This small molecule binds to this protein.
Small molecule (SMILES): N#C[C@H](Cc1ccc(O)cc1Cl)c1ccc(O)cc1

Sequence of chain 1.A:
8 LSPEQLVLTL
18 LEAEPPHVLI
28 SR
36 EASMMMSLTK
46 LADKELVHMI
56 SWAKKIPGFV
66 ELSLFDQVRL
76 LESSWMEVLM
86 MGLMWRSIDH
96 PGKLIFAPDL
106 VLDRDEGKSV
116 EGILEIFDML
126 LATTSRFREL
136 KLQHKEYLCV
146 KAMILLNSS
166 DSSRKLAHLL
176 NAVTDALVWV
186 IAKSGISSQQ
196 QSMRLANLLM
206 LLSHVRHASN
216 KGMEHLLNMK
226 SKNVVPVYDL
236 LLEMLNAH

Binding-site contacts:
Ligand atom C1 contacts residue PHE101 of chain 1.A at 3.6 Å (hydrophobic).
Ligand atom C15 contacts residue LEU43 of chain 1.A at 3.8 Å (hydrophobic).
Ligand atom C2 contacts residue PHE101 of chain 1.A at 4.0 Å (hydrophobic).
Ligand atom C7 contacts residue HIS220 of chain 1.A at 3.8 Å.
Ligand atom C3 contacts residue MET81 of chain 1.A at 3.9 Å (hydrophobic).
Ligand atom C8 contacts residue MET40 of chain 1.A at 3.9 Å (hydrophobic).
Ligand atom C14 contacts residue GLU50 of chain 1.A at 3.2 Å.
Ligand atom N1 contacts residue LEU125 of chain 1.A at 4.0 Å.
Ligand atom C8 contacts residue LEU221 of chain 1.A at 3.7 Å (hydrophobic).
Ligand atom O2 contacts residue GLU50 of chain 1.A at 2.4 Å (salt-bridge).
Ligand atom C14 contacts residue LEU84 of chain 1.A at 4.1 Å (hydrophobic).
Ligand atom C12 contacts residue LEU84 of chain 1.A at 3.6 Å (hydrophobic).
Ligand atom O2 contacts residue LEU84 of chain 1.A at 3.6 Å.
Ligand atom C13 contacts residue LEU84 of chain 1.A at 3.8 Å (hydrophobic).
Ligand atom C10 contacts residue PHE101 of chain 1.A at 3.6 Å (hydrophobic).
Ligand atom C15 contacts residue PHE101 of chain 1.A at 4.0 Å (hydrophobic).
Ligand atom C5 contacts residue GLY217 of chain 1.A at 3.8 Å.
Ligand atom C6 contacts residue GLY217 of chain 1.A at 3.5 Å.
Ligand atom C12 contacts residue PHE101 of chain 1.A at 4.0 Å (hydrophobic).
Ligand atom CL1 contacts residue ALA47 of chain 1.A at 3.9 Å.
Ligand atom N1 contacts residue MET85 of chain 1.A at 4.2 Å.
Ligand atom CL1 contacts residue LEU43 of chain 1.A at 3.1 Å.
Ligand atom N1 contacts residue PHE101 of chain 1.A at 3.6 Å.
Ligand atom C6 contacts residue HIS220 of chain 1.A at 3.9 Å.
Ligand atom O1 contacts residue MET224 of chain 1.A at 3.9 Å.
Ligand atom C14 contacts residue PHE101 of chain 1.A at 4.0 Å (hydrophobic).
Ligand atom C14 contacts residue LEU46 of chain 1.A at 3.9 Å (hydrophobic).
Ligand atom N1 contacts residue ILE121 of chain 1.A at 4.1 Å.
Ligand atom C11 contacts residue PHE101 of chain 1.A at 3.6 Å (hydrophobic).
Ligand atom CL1 contacts residue THR44 of chain 1.A at 3.6 Å.
Ligand atom C6 contacts residue LEU221 of chain 1.A at 4.0 Å (hydrophobic).
Ligand atom O1 contacts residue HIS220 of chain 1.A at 2.8 Å (h-bond).
Ligand atom C13 contacts residue PHE101 of chain 1.A at 4.1 Å (hydrophobic).
Ligand atom C7 contacts residue MET40 of chain 1.A at 3.7 Å (hydrophobic).
Ligand atom O2 contacts residue ARG91 of chain 1.A at 3.4 Å (salt-bridge).
Ligand atom N1 contacts residue PHE122 of chain 1.A at 4.1 Å.
Ligand atom C7 contacts residue LEU221 of chain 1.A at 3.7 Å (hydrophobic).
Ligand atom O1 contacts residue MET40 of chain 1.A at 3.2 Å.
Ligand atom O1 contacts residue LEU221 of chain 1.A at 3.5 Å.
Ligand atom C13 contacts residue GLU50 of chain 1.A at 3.2 Å.